Sequence of chain 1.O:
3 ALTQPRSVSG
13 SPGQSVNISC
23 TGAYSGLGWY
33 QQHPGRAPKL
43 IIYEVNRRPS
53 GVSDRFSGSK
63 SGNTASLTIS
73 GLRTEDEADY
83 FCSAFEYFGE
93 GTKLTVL

This small molecule binds to this protein.
Small molecule (SMILES): CC(=O)N[C@H]1[C@H](O[C@H]2[C@H](O)[C@@H](NC(C)=O)CO[C@@H]2CO)O[C@H](CO)[C@@H](O)[C@@H]1O

Binding-site contacts:
Ligand atom O7 contacts residue SER17 of chain 1.O at 3.1 Å (h-bond).
Ligand atom C7 contacts residue ASN19 of chain 1.O at 3.8 Å.
Ligand atom C1 contacts residue ASN19 of chain 1.O at 1.4 Å.
Ligand atom C7 contacts residue GLN16 of chain 1.O at 3.9 Å.
Ligand atom C4 contacts residue ASN19 of chain 1.O at 4.3 Å.
Ligand atom C8 contacts residue GLN16 of chain 1.O at 3.5 Å.
Ligand atom O3 contacts residue ASN19 of chain 1.O at 3.9 Å.
Ligand atom C3 contacts residue ASN19 of chain 1.O at 3.7 Å.
Ligand atom O6 contacts residue ASN19 of chain 1.O at 4.3 Å.
Ligand atom O5 contacts residue ASN19 of chain 1.O at 2.4 Å (h-bond).
Ligand atom N2 contacts residue SER17 of chain 1.O at 4.0 Å.
Ligand atom O7 contacts residue GLN16 of chain 1.O at 3.6 Å (h-bond).
Ligand atom O6 contacts residue THR70 of chain 1.O at 4.2 Å.
Ligand atom C2 contacts residue ASN19 of chain 1.O at 2.5 Å.
Ligand atom N2 contacts residue ASN19 of chain 1.O at 3.3 Å (h-bond).
Ligand atom C8 contacts residue ASN19 of chain 1.O at 3.6 Å.
Ligand atom C5 contacts residue ASN19 of chain 1.O at 3.6 Å.
Ligand atom C7 contacts residue SER17 of chain 1.O at 3.7 Å.
Ligand atom O6 contacts residue SER68 of chain 1.O at 3.3 Å.